Sequence of chain 1.A:
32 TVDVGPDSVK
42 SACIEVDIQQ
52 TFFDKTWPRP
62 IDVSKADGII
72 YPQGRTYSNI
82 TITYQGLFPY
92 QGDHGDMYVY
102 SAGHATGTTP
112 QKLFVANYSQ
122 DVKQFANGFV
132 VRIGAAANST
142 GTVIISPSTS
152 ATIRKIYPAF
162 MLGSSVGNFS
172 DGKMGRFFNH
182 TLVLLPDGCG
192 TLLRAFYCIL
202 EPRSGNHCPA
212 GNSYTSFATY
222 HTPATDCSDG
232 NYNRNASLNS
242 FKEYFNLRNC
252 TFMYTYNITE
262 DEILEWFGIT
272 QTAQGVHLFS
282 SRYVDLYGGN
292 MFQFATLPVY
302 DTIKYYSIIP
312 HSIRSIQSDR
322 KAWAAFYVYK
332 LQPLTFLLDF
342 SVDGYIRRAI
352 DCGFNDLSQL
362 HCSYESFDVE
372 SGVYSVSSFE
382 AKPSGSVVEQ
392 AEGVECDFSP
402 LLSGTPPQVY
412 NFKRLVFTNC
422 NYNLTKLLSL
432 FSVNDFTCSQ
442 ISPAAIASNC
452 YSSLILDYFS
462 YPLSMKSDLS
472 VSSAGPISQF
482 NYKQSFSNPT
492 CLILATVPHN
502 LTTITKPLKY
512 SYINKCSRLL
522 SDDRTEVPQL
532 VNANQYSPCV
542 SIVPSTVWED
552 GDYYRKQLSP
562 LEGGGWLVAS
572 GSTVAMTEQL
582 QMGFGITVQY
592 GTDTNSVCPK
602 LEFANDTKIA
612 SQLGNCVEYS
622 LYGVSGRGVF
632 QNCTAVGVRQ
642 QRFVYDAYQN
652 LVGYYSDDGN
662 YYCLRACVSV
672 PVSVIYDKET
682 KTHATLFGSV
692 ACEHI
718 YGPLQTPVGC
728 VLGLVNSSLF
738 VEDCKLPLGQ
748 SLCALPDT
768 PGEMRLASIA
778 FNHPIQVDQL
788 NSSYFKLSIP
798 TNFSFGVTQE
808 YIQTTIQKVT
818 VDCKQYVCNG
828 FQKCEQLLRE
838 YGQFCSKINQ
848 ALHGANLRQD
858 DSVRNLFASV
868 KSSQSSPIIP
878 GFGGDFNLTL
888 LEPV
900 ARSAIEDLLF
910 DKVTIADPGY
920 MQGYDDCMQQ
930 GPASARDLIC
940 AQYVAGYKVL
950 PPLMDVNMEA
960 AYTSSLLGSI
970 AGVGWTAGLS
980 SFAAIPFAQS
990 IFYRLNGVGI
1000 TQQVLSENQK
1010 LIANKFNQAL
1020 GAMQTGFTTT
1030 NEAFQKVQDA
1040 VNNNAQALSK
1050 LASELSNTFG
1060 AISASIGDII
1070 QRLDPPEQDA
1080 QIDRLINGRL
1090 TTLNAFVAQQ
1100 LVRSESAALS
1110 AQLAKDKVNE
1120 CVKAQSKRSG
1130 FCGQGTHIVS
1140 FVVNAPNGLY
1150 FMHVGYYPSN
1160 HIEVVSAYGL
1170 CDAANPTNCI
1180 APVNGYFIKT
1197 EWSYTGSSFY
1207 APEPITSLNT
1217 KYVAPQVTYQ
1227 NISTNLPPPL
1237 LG

Binding-site contacts:
Ligand atom C1 contacts residue ASP34 of chain 1.A at 4.1 Å.
Ligand atom C5 contacts residue ASP34 of chain 1.A at 4.2 Å.
Ligand atom N2 contacts residue VAL35 of chain 1.A at 4.4 Å.
Ligand atom C4 contacts residue GLY36 of chain 1.A at 4.4 Å.
Ligand atom C6 contacts residue MET254 of chain 1.A at 3.7 Å (hydrophobic).
Ligand atom O3 contacts residue ASP34 of chain 1.A at 3.6 Å.
Ligand atom C5 contacts residue ASN236 of chain 1.A at 3.7 Å.
Ligand atom N2 contacts residue ASP34 of chain 1.A at 2.9 Å (salt-bridge).
Ligand atom C7 contacts residue ASP34 of chain 1.A at 3.8 Å.
Ligand atom C1 contacts residue LEU239 of chain 1.A at 4.5 Å (hydrophobic).
Ligand atom C1 contacts residue ASN236 of chain 1.A at 1.4 Å.
Ligand atom O7 contacts residue ASN240 of chain 1.A at 4.2 Å.
Ligand atom C2 contacts residue ASN236 of chain 1.A at 2.5 Å.
Ligand atom C4 contacts residue ASN236 of chain 1.A at 4.4 Å.
Ligand atom C1 contacts residue GLY36 of chain 1.A at 4.3 Å.
Ligand atom C1 contacts residue ARG195 of chain 1.A at 4.4 Å.
Ligand atom O7 contacts residue PRO37 of chain 1.A at 3.7 Å.
Ligand atom C4 contacts residue VAL35 of chain 1.A at 4.3 Å (hydrophobic).
Ligand atom C8 contacts residue VAL33 of chain 1.A at 4.1 Å (hydrophobic).
Ligand atom O5 contacts residue LEU239 of chain 1.A at 3.7 Å.
Ligand atom O5 contacts residue ARG195 of chain 1.A at 3.6 Å (salt-bridge).
Ligand atom O7 contacts residue LYS243 of chain 1.A at 4.4 Å.
Ligand atom O2 contacts residue ASP34 of chain 1.A at 4.1 Å.
Ligand atom O6 contacts residue ARG195 of chain 1.A at 3.1 Å (salt-bridge).
Ligand atom O7 contacts residue ASN236 of chain 1.A at 3.6 Å (h-bond).
Ligand atom N2 contacts residue ASN236 of chain 1.A at 2.9 Å (h-bond).
Ligand atom O6 contacts residue MET254 of chain 1.A at 4.2 Å.
Ligand atom C5 contacts residue ARG195 of chain 1.A at 4.1 Å.
Ligand atom C3 contacts residue ASP34 of chain 1.A at 3.4 Å.
Ligand atom C7 contacts residue PRO37 of chain 1.A at 4.5 Å (hydrophobic).
Ligand atom C6 contacts residue ARG195 of chain 1.A at 3.7 Å.
Ligand atom C7 contacts residue ASN236 of chain 1.A at 3.4 Å.
Ligand atom C8 contacts residue MET254 of chain 1.A at 3.7 Å (hydrophobic).
Ligand atom O4 contacts residue ASP34 of chain 1.A at 3.9 Å.
Ligand atom O5 contacts residue ASN236 of chain 1.A at 2.4 Å (h-bond).
Ligand atom C8 contacts residue ASP34 of chain 1.A at 3.8 Å.
Ligand atom C2 contacts residue ASP34 of chain 1.A at 3.6 Å.
Ligand atom O3 contacts residue GLY36 of chain 1.A at 3.9 Å.
Ligand atom C3 contacts residue ASN236 of chain 1.A at 3.8 Å.
Ligand atom O6 contacts residue THR256 of chain 1.A at 4.3 Å.

The protein below binds the small molecule below.
Small molecule (SMILES): CC(=O)N[C@H]1[C@H](O[C@H]2[C@H](O)[C@@H](NC(C)=O)CO[C@@H]2CO)O[C@H](CO)[C@@H](O[C@@H]2O[C@H](CO)[C@@H](O)[C@H](O[C@H]3O[C@H](CO)[C@@H](O)[C@H](O)[C@@H]3O)[C@@H]2O)[C@@H]1O